Sequence of chain 1.F:
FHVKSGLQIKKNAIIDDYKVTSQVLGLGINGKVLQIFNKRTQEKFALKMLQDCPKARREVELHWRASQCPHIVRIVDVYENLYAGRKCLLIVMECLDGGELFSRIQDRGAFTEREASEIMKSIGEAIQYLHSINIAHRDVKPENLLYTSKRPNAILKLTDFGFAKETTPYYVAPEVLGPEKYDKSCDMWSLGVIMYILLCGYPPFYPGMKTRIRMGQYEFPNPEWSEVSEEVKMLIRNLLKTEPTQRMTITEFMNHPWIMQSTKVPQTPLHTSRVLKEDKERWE

The small molecule below binds the protein below.
Small molecule (SMILES): O=C1NCCc2[nH]c(-c3ccnc(-c4cnc5ccccc5c4)c3)cc21

Binding-site contacts:
Ligand atom C17 contacts residue LEU111 of chain 1.F at 3.5 Å (hydrophobic).
Ligand atom C4 contacts residue THR176 of chain 1.F at 3.9 Å.
Ligand atom N7 contacts residue ASP177 of chain 1.F at 3.2 Å (salt-bridge).
Ligand atom N16 contacts residue CYS110 of chain 1.F at 3.7 Å.
Ligand atom C6 contacts residue LYS63 of chain 1.F at 3.6 Å.
Ligand atom O26 contacts residue LYS63 of chain 1.F at 3.2 Å (salt-bridge).
Ligand atom C19 contacts residue LEU111 of chain 1.F at 3.3 Å (hydrophobic).
Ligand atom N15 contacts residue ALA61 of chain 1.F at 3.7 Å.
Ligand atom C12 contacts residue LEU163 of chain 1.F at 3.8 Å (hydrophobic).
Ligand atom N16 contacts residue ASP112 of chain 1.F at 3.6 Å.
Ligand atom C17 contacts residue LEU40 of chain 1.F at 3.4 Å (hydrophobic).
Ligand atom C17 contacts residue CYS110 of chain 1.F at 3.6 Å (hydrophobic).
Ligand atom C21 contacts residue LEU111 of chain 1.F at 3.6 Å (hydrophobic).
Ligand atom N15 contacts residue LEU111 of chain 1.F at 3.0 Å (h-bond).
Ligand atom C13 contacts residue LEU163 of chain 1.F at 3.5 Å (hydrophobic).
Ligand atom C22 contacts residue ASP112 of chain 1.F at 3.8 Å.
Ligand atom C3 contacts residue MET108 of chain 1.F at 3.7 Å (hydrophobic).
Ligand atom C19 contacts residue LEU40 of chain 1.F at 3.8 Å (hydrophobic).
Ligand atom C6 contacts residue ASP177 of chain 1.F at 3.8 Å.
Ligand atom C10 contacts residue ALA61 of chain 1.F at 3.4 Å (hydrophobic).
Ligand atom N7 contacts residue GLY43 of chain 1.F at 3.3 Å.
Ligand atom C3 contacts residue VAL48 of chain 1.F at 3.6 Å (hydrophobic).
Ligand atom N16 contacts residue LEU111 of chain 1.F at 3.7 Å.
Ligand atom C14 contacts residue LEU111 of chain 1.F at 3.9 Å (hydrophobic).
Ligand atom C21 contacts residue ASP112 of chain 1.F at 3.6 Å.
Ligand atom C8 contacts residue LEU42 of chain 1.F at 3.3 Å (hydrophobic).
Ligand atom N15 contacts residue GLU109 of chain 1.F at 3.9 Å.
Ligand atom N16 contacts residue LEU40 of chain 1.F at 3.4 Å.
Ligand atom O26 contacts residue ASP177 of chain 1.F at 3.2 Å (salt-bridge).
Ligand atom N7 contacts residue LYS63 of chain 1.F at 3.7 Å.
Ligand atom C8 contacts residue ASP177 of chain 1.F at 3.5 Å.
Ligand atom C10 contacts residue GLU109 of chain 1.F at 3.3 Å.
Ligand atom C20 contacts residue LEU111 of chain 1.F at 3.5 Å (hydrophobic).
Ligand atom C21 contacts residue LEU40 of chain 1.F at 3.6 Å (hydrophobic).
Ligand atom C10 contacts residue LEU111 of chain 1.F at 3.6 Å (hydrophobic).
Ligand atom N1 contacts residue LEU163 of chain 1.F at 3.8 Å.
Ligand atom C8 contacts residue GLY43 of chain 1.F at 3.2 Å.
Ligand atom C9 contacts residue ASN161 of chain 1.F at 3.9 Å.
Ligand atom C18 contacts residue LEU111 of chain 1.F at 3.3 Å (hydrophobic).
Ligand atom C4 contacts residue VAL48 of chain 1.F at 3.6 Å (hydrophobic).